Binding-site contacts:
Ligand atom C4 contacts residue ASN154 of chain 1.C at 4.2 Å.
Ligand atom C8 contacts residue ASN154 of chain 1.C at 3.8 Å.
Ligand atom C3 contacts residue ASN154 of chain 1.C at 3.9 Å.
Ligand atom C5 contacts residue SER157 of chain 1.C at 4.3 Å.
Ligand atom N2 contacts residue ASN154 of chain 1.C at 3.1 Å (h-bond).
Ligand atom O6 contacts residue SER157 of chain 1.C at 4.4 Å.
Ligand atom C2 contacts residue ASN154 of chain 1.C at 2.5 Å.
Ligand atom C6 contacts residue SER157 of chain 1.C at 4.1 Å.
Ligand atom C7 contacts residue ASN154 of chain 1.C at 3.4 Å.
Ligand atom O5 contacts residue SER156 of chain 1.C at 4.3 Å.
Ligand atom O5 contacts residue SER157 of chain 1.C at 3.5 Å (h-bond).
Ligand atom C1 contacts residue SER156 of chain 1.C at 4.1 Å.
Ligand atom O5 contacts residue ASN154 of chain 1.C at 2.3 Å (h-bond).
Ligand atom C5 contacts residue ASN154 of chain 1.C at 3.6 Å.
Ligand atom C1 contacts residue ASN154 of chain 1.C at 1.4 Å.
Ligand atom C1 contacts residue SER157 of chain 1.C at 4.2 Å.
Ligand atom C5 contacts residue SER156 of chain 1.C at 4.4 Å.
Ligand atom O7 contacts residue ASN154 of chain 1.C at 3.8 Å.

Sequence of chain 1.C:
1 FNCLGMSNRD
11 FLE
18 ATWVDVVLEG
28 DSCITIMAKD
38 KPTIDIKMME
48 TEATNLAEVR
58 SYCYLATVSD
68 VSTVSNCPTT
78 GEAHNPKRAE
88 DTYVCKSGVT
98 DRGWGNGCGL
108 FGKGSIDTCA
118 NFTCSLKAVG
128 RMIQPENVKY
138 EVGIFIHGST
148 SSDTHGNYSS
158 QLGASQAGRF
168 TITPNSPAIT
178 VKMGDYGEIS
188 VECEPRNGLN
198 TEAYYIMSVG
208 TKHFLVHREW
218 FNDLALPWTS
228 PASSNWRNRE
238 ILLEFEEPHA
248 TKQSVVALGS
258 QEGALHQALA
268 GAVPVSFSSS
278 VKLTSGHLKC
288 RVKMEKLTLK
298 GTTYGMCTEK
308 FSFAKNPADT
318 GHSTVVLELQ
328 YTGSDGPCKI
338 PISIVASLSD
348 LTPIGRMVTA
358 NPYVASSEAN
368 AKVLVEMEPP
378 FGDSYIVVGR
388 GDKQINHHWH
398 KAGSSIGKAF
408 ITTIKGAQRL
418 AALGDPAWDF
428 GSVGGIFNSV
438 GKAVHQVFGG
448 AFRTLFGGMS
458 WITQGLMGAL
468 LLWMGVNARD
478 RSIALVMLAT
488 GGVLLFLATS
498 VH

This protein binds this small molecule.
Small molecule (SMILES): CC(=O)N[C@@H]1[C@@H](O)[C@H](O)[C@@H](CO)O[C@H]1O